This protein binds this small molecule.
Small molecule (SMILES): CCCCCCCCCCC[C@@H](O)CC(=O)N[C@H]1[C@@H](O[P](=O)(O)O[P](=O)(O)OC[C@H]2O[C@@H](n3ccc(=O)[nH]c3=O)[C@H](O)[C@@H]2O)O[C@H](CO)[C@@H](O)[C@@H]1OC(=O)C[C@H](O)CCCCCCCCCCC

Sequence of chain 2.A:
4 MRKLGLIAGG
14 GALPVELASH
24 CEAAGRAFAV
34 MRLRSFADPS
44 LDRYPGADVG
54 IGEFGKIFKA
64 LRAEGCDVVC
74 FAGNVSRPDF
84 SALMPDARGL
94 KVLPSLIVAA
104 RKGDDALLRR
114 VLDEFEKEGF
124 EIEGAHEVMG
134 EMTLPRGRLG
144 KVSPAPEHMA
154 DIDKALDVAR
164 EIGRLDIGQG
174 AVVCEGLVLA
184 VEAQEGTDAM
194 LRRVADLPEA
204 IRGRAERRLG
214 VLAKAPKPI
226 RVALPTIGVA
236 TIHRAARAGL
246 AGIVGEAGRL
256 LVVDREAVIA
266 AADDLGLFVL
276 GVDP

Binding-site contacts:
Ligand atom O3' contacts residue THR236 of chain 2.A at 3.0 Å (h-bond).
Ligand atom O4' contacts residue LEU16 of chain 2.A at 3.1 Å.
Ligand atom C41 contacts residue ASP107 of chain 2.A at 3.2 Å.
Ligand atom C15 contacts residue THR231 of chain 2.A at 3.1 Å.
Ligand atom C1' contacts residue ASN77 of chain 2.A at 3.4 Å.
Ligand atom O2 contacts residue GLY233 of chain 2.A at 3.0 Å.
Ligand atom O67 contacts residue ALA228 of chain 2.A at 3.5 Å.
Ligand atom C4' contacts residue THR231 of chain 2.A at 3.5 Å.
Ligand atom O36 contacts residue ASN77 of chain 2.A at 3.5 Å (h-bond).
Ligand atom O2' contacts residue ASP191 of chain 2.A at 2.5 Å (salt-bridge).
Ligand atom O3' contacts residue ASP191 of chain 2.A at 2.3 Å (salt-bridge).
Ligand atom O36 contacts residue VAL78 of chain 2.A at 3.1 Å (h-bond).
Ligand atom C11 contacts residue THR236 of chain 2.A at 3.3 Å.
Ligand atom O6' contacts residue GLY13 of chain 2.A at 3.5 Å (h-bond).
Ligand atom O4 contacts residue ALA15 of chain 2.A at 3.0 Å.
Ligand atom C61 contacts residue PHE74 of chain 2.A at 3.3 Å (hydrophobic).
Ligand atom O51 contacts residue GLY76 of chain 2.A at 3.2 Å (h-bond).
Ligand atom O2B contacts residue GLN172 of chain 2.A at 2.9 Å (h-bond).
Ligand atom O15 contacts residue LYS217 of chain 2.A at 3.0 Å (salt-bridge).
Ligand atom O1A contacts residue GLU185 of chain 2.A at 3.5 Å (salt-bridge).
Ligand atom C42 contacts residue ASP107 of chain 2.A at 3.3 Å.
Ligand atom O2B contacts residue LYS217 of chain 2.A at 2.6 Å (salt-bridge).
Ligand atom O5' contacts residue ASN77 of chain 2.A at 2.9 Å (h-bond).
Ligand atom C13 contacts residue ASP191 of chain 2.A at 3.1 Å.
Ligand atom O15 contacts residue THR190 of chain 2.A at 3.3 Å (h-bond).
Ligand atom C14 contacts residue THR231 of chain 2.A at 3.3 Å.
Ligand atom O53 contacts residue LEU229 of chain 2.A at 3.3 Å (h-bond).
Ligand atom O2B contacts residue THR231 of chain 2.A at 3.5 Å (h-bond).
Ligand atom C55 contacts residue GLY76 of chain 2.A at 3.1 Å.
Ligand atom O2 contacts residue ALA235 of chain 2.A at 3.3 Å (h-bond).
Ligand atom C54 contacts residue PHE74 of chain 2.A at 3.5 Å (hydrophobic).
Ligand atom O14 contacts residue ILE232 of chain 2.A at 3.4 Å.
Ligand atom O14 contacts residue THR236 of chain 2.A at 3.2 Å (h-bond).
Ligand atom O1A contacts residue LYS217 of chain 2.A at 3.3 Å (salt-bridge).
Ligand atom O14 contacts residue GLY233 of chain 2.A at 3.5 Å (h-bond).
Ligand atom O2 contacts residue VAL234 of chain 2.A at 3.2 Å (h-bond).
Ligand atom O2' contacts residue ALA235 of chain 2.A at 3.4 Å.
Ligand atom O1A contacts residue THR190 of chain 2.A at 2.8 Å (h-bond).
Ligand atom C12 contacts residue ASP191 of chain 2.A at 3.4 Å.
Ligand atom O4' contacts residue THR231 of chain 2.A at 2.5 Å (h-bond).